Binding-site contacts:
Ligand atom C7 contacts residue NAG1 of chain 1.FA at 4.4 Å.
Ligand atom C8 contacts residue NAG2 of chain 1.FA at 4.1 Å.
Ligand atom O7 contacts residue GLN366 of chain 1.E at 4.2 Å.
Ligand atom C2 contacts residue ASN369 of chain 1.E at 2.5 Å.
Ligand atom C8 contacts residue NAG1 of chain 1.FA at 3.6 Å.
Ligand atom O3 contacts residue NAG2 of chain 1.FA at 3.5 Å.
Ligand atom C1 contacts residue ASN369 of chain 1.E at 1.5 Å.
Ligand atom C8 contacts residue THR365 of chain 1.E at 3.8 Å.
Ligand atom O7 contacts residue ASN369 of chain 1.E at 4.0 Å.
Ligand atom C7 contacts residue NAG2 of chain 1.FA at 4.0 Å.
Ligand atom C3 contacts residue NAG2 of chain 1.FA at 3.8 Å.
Ligand atom C3 contacts residue ASN369 of chain 1.E at 3.9 Å.
Ligand atom N2 contacts residue NAG2 of chain 1.FA at 3.6 Å.
Ligand atom C7 contacts residue GLN366 of chain 1.E at 4.5 Å.
Ligand atom O5 contacts residue ASN369 of chain 1.E at 2.5 Å (h-bond).
Ligand atom C5 contacts residue ASN369 of chain 1.E at 3.8 Å.
Ligand atom C8 contacts residue GLN366 of chain 1.E at 3.9 Å.
Ligand atom C4 contacts residue ASN369 of chain 1.E at 4.3 Å.
Ligand atom N2 contacts residue ASN369 of chain 1.E at 2.8 Å (h-bond).
Ligand atom C7 contacts residue ASN369 of chain 1.E at 3.6 Å.
Ligand atom C2 contacts residue NAG2 of chain 1.FA at 4.3 Å.

Sequence of chain 1.E:
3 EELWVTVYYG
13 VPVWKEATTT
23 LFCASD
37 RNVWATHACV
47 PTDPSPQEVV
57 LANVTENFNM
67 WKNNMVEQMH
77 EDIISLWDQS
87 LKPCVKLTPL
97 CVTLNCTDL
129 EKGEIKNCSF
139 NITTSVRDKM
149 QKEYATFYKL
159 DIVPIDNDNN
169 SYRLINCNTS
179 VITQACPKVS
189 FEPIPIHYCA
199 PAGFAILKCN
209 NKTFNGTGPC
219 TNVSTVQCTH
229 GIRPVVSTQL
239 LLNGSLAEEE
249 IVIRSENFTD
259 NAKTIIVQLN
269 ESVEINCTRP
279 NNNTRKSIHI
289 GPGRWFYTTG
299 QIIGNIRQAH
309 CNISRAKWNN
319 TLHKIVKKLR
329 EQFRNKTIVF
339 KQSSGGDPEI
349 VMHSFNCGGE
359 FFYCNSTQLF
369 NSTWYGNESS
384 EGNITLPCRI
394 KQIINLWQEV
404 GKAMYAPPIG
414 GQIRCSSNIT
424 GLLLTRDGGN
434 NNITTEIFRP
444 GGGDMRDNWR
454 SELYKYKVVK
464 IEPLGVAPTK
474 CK

This small molecule binds to this protein.
Small molecule (SMILES): CC(=O)N[C@@H]1[C@@H](O)[C@H](O)[C@@H](CO)O[C@H]1O